Binding-site contacts:
Ligand atom O8 contacts residue SER398 of chain 1.O at 3.6 Å.
Ligand atom O1A contacts residue SER398 of chain 1.O at 3.6 Å.
Ligand atom O6 contacts residue SER398 of chain 1.O at 2.4 Å (h-bond).
Ligand atom C5 contacts residue SER398 of chain 1.O at 3.9 Å.
Ligand atom O4 contacts residue SER398 of chain 1.O at 4.3 Å.
Ligand atom C1 contacts residue SER398 of chain 1.O at 2.7 Å.
Ligand atom O1B contacts residue SER398 of chain 1.O at 3.4 Å (h-bond).
Ligand atom C6 contacts residue SER398 of chain 1.O at 3.3 Å.
Ligand atom C4 contacts residue SER398 of chain 1.O at 3.5 Å.
Ligand atom C3 contacts residue SER398 of chain 1.O at 2.1 Å.
Ligand atom C2 contacts residue SER398 of chain 1.O at 1.5 Å.

Sequence of chain 1.O:
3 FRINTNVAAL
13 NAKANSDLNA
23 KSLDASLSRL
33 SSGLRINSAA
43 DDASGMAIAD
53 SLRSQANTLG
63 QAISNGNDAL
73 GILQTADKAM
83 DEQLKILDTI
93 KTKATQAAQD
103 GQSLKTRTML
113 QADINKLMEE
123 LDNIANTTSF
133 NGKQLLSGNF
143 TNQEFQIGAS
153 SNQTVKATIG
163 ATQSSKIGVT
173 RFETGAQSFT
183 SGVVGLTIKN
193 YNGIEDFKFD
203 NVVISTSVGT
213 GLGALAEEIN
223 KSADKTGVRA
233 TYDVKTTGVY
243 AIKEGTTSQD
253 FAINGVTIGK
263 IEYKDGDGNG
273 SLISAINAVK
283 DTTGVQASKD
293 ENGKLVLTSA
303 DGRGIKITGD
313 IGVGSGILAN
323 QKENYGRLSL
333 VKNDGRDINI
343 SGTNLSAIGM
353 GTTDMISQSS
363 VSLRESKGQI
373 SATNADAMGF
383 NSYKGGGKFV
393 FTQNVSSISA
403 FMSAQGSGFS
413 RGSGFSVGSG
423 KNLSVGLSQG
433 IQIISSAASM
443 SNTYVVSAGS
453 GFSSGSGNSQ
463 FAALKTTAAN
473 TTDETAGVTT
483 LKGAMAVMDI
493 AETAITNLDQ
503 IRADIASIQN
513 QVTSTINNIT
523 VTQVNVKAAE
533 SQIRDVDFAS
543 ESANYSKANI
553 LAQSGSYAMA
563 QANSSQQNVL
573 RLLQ

This protein binds this small molecule.
Small molecule (SMILES): C[C@H](O)[C@H](N)[C@@H]1O[C@](O)(C(=O)O)C[C@H](O)[C@@H]1N